Sequence of chain 1.G:
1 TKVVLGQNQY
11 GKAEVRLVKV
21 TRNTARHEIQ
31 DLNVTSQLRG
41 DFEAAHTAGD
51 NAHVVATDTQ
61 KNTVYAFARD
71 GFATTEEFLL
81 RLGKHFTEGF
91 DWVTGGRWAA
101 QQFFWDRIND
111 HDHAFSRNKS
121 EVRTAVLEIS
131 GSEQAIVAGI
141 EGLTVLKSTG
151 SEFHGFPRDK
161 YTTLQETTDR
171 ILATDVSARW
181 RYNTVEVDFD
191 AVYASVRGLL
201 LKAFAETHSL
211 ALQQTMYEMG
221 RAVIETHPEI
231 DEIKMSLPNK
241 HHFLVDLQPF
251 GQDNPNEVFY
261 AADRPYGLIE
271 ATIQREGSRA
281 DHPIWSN

Binding-site contacts:
Ligand atom N3 contacts residue PHE153 of chain 1.G at 3.6 Å.
Ligand atom O6 contacts residue THR57 of chain 1.F at 4.3 Å.
Ligand atom C2 contacts residue ASN239 of chain 1.G at 4.2 Å.
Ligand atom N9 contacts residue ARG170 of chain 1.G at 3.9 Å.
Ligand atom C2 contacts residue ARG170 of chain 1.G at 3.7 Å.
Ligand atom C4 contacts residue ASN239 of chain 1.G at 4.1 Å.
Ligand atom C6 contacts residue GLN213 of chain 1.G at 3.6 Å.
Ligand atom C2 contacts residue PHE153 of chain 1.G at 3.5 Å (hydrophobic).
Ligand atom C6 contacts residue VAL54 of chain 1.F at 3.8 Å (hydrophobic).
Ligand atom C5 contacts residue THR57 of chain 1.F at 4.1 Å.
Ligand atom N8 contacts residue THR57 of chain 1.F at 3.6 Å.
Ligand atom O2 contacts residue GLN213 of chain 1.G at 3.8 Å.
Ligand atom N3 contacts residue ASN239 of chain 1.G at 3.6 Å (h-bond).
Ligand atom N7 contacts residue THR57 of chain 1.F at 3.1 Å (h-bond).
Ligand atom N1 contacts residue PHE153 of chain 1.G at 3.4 Å.
Ligand atom O2 contacts residue ASN239 of chain 1.G at 4.2 Å.
Ligand atom C2 contacts residue GLN213 of chain 1.G at 3.8 Å.
Ligand atom N1 contacts residue GLN213 of chain 1.G at 2.9 Å (h-bond).
Ligand atom O2 contacts residue ARG170 of chain 1.G at 3.0 Å (salt-bridge).
Ligand atom O2 contacts residue PHE153 of chain 1.G at 4.0 Å.
Ligand atom C4 contacts residue ARG170 of chain 1.G at 3.9 Å.
Ligand atom O6 contacts residue VAL54 of chain 1.F at 2.8 Å.
Ligand atom O6 contacts residue GLN213 of chain 1.G at 2.9 Å (h-bond).
Ligand atom C5 contacts residue PHE153 of chain 1.G at 2.9 Å (hydrophobic).
Ligand atom N8 contacts residue ALA56 of chain 1.F at 3.7 Å.
Ligand atom O2 contacts residue ALA211 of chain 1.G at 3.5 Å.
Ligand atom C2 contacts residue LEU212 of chain 1.G at 3.7 Å (hydrophobic).
Ligand atom N8 contacts residue LEU164 of chain 1.G at 3.6 Å.
Ligand atom O6 contacts residue PHE153 of chain 1.G at 3.7 Å.
Ligand atom N8 contacts residue PHE153 of chain 1.G at 3.1 Å.
Ligand atom N7 contacts residue ALA56 of chain 1.F at 3.4 Å.
Ligand atom N3 contacts residue ARG170 of chain 1.G at 3.1 Å (salt-bridge).
Ligand atom C4 contacts residue PHE153 of chain 1.G at 3.2 Å (hydrophobic).
Ligand atom O2 contacts residue LEU212 of chain 1.G at 2.6 Å (h-bond).
Ligand atom O6 contacts residue TYR10 of chain 1.F at 3.8 Å.
Ligand atom N7 contacts residue PHE153 of chain 1.G at 3.2 Å.
Ligand atom C6 contacts residue PHE153 of chain 1.G at 3.2 Å (hydrophobic).
Ligand atom N9 contacts residue LEU164 of chain 1.G at 3.9 Å.
Ligand atom N1 contacts residue LEU212 of chain 1.G at 4.2 Å.
Ligand atom N9 contacts residue PHE153 of chain 1.G at 3.1 Å.

Sequence of chain 1.F:
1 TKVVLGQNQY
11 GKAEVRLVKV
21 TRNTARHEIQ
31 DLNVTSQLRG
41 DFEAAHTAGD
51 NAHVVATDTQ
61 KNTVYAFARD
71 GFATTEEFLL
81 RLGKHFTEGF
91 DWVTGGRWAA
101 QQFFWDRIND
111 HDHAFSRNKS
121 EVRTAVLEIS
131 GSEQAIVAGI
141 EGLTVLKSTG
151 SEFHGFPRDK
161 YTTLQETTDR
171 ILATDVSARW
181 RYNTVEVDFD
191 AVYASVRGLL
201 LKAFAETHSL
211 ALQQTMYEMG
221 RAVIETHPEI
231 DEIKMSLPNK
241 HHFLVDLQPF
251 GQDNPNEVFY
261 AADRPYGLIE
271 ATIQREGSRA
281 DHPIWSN

The protein below binds the small molecule below.
Small molecule (SMILES): O=c1[nH]c(=O)c2nn[nH]c2[nH]1